A small-molecule ligand and the protein it binds are described below.
Small molecule (SMILES): NC(=[NH2+])NCCC[C@H](N)C(=O)O

Binding-site contacts:
Ligand atom C contacts residue GLN181 of chain 1.A at 4.2 Å.
Ligand atom O contacts residue TYR291 of chain 1.A at 3.5 Å.
Ligand atom NH2 contacts residue TRP290 of chain 1.A at 3.1 Å (h-bond).
Ligand atom CD contacts residue VAL270 of chain 1.A at 4.0 Å (hydrophobic).
Ligand atom CZ contacts residue PRO268 of chain 1.A at 3.6 Å (hydrophobic).
Ligand atom NH2 contacts residue HEM1 of chain 1.E at 3.4 Å.
Ligand atom OXT contacts residue TRP264 of chain 1.A at 4.3 Å.
Ligand atom O contacts residue GLU295 of chain 1.A at 3.6 Å.
Ligand atom CA contacts residue GLN181 of chain 1.A at 4.2 Å.
Ligand atom CG contacts residue GLN181 of chain 1.A at 4.2 Å.
Ligand atom OXT contacts residue ASP300 of chain 1.A at 3.6 Å.
Ligand atom NH2 contacts residue GLU295 of chain 1.A at 2.7 Å (salt-bridge).
Ligand atom C contacts residue ASP300 of chain 1.A at 3.6 Å.
Ligand atom OXT contacts residue GLN181 of chain 1.A at 3.5 Å (h-bond).
Ligand atom CA contacts residue GLU295 of chain 1.A at 3.6 Å.
Ligand atom NE contacts residue GLU295 of chain 1.A at 2.8 Å (salt-bridge).
Ligand atom C contacts residue GLU295 of chain 1.A at 4.2 Å.
Ligand atom CZ contacts residue GLU295 of chain 1.A at 3.5 Å.
Ligand atom NH1 contacts residue PRO268 of chain 1.A at 4.0 Å.
Ligand atom OXT contacts residue TYR265 of chain 1.A at 3.5 Å (h-bond).
Ligand atom CD contacts residue GLU295 of chain 1.A at 3.7 Å.
Ligand atom CB contacts residue GLN181 of chain 1.A at 4.0 Å.
Ligand atom CD contacts residue PRO268 of chain 1.A at 4.2 Å (hydrophobic).
Ligand atom CB contacts residue PRO268 of chain 1.A at 4.0 Å (hydrophobic).
Ligand atom OXT contacts residue TYR291 of chain 1.A at 2.8 Å (h-bond).
Ligand atom CD contacts residue HEM1 of chain 1.E at 3.9 Å.
Ligand atom CZ contacts residue TRP290 of chain 1.A at 4.2 Å (hydrophobic).
Ligand atom C contacts residue TYR291 of chain 1.A at 3.5 Å (hydrophobic).
Ligand atom CZ contacts residue HEM1 of chain 1.E at 3.7 Å.
Ligand atom NH2 contacts residue PRO268 of chain 1.A at 3.9 Å.
Ligand atom CB contacts residue GLU295 of chain 1.A at 3.2 Å.
Ligand atom CG contacts residue GLU295 of chain 1.A at 4.0 Å.
Ligand atom NE contacts residue PRO268 of chain 1.A at 3.7 Å.
Ligand atom CB contacts residue TYR291 of chain 1.A at 4.0 Å (hydrophobic).
Ligand atom NH1 contacts residue HEM1 of chain 1.E at 3.6 Å (h-bond).
Ligand atom N contacts residue GLU295 of chain 1.A at 3.0 Å (salt-bridge).
Ligand atom N contacts residue HEM1 of chain 1.E at 3.3 Å (h-bond).
Ligand atom NH2 contacts residue TYR291 of chain 1.A at 4.0 Å.
Ligand atom NE contacts residue HEM1 of chain 1.E at 4.0 Å.
Ligand atom O contacts residue ASP300 of chain 1.A at 2.8 Å (salt-bridge).

Sequence of chain 1.A:
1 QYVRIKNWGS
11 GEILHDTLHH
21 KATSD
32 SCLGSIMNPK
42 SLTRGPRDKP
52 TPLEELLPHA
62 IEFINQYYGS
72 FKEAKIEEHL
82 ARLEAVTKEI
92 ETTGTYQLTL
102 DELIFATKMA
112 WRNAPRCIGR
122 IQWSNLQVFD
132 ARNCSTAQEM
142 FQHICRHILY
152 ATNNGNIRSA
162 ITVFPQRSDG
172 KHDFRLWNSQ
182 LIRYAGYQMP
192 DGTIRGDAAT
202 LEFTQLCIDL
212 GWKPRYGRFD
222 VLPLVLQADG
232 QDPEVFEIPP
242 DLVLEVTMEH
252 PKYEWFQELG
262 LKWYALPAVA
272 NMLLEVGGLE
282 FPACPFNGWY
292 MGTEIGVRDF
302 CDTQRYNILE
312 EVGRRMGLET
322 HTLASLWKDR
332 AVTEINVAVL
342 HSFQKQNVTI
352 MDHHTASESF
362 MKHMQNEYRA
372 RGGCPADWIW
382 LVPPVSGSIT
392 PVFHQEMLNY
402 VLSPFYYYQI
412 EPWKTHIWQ